The small molecule below binds the protein below.
Small molecule (SMILES): CC(=O)N[C@H]1[C@H](O[C@H]2[C@H](O)[C@@H](NC(C)=O)CO[C@@H]2CO)O[C@H](CO)[C@@H](O[C@H]2O[C@H](CO)[C@@H](O)[C@H](O)[C@@H]2O)[C@@H]1O

Sequence of chain 1.A:
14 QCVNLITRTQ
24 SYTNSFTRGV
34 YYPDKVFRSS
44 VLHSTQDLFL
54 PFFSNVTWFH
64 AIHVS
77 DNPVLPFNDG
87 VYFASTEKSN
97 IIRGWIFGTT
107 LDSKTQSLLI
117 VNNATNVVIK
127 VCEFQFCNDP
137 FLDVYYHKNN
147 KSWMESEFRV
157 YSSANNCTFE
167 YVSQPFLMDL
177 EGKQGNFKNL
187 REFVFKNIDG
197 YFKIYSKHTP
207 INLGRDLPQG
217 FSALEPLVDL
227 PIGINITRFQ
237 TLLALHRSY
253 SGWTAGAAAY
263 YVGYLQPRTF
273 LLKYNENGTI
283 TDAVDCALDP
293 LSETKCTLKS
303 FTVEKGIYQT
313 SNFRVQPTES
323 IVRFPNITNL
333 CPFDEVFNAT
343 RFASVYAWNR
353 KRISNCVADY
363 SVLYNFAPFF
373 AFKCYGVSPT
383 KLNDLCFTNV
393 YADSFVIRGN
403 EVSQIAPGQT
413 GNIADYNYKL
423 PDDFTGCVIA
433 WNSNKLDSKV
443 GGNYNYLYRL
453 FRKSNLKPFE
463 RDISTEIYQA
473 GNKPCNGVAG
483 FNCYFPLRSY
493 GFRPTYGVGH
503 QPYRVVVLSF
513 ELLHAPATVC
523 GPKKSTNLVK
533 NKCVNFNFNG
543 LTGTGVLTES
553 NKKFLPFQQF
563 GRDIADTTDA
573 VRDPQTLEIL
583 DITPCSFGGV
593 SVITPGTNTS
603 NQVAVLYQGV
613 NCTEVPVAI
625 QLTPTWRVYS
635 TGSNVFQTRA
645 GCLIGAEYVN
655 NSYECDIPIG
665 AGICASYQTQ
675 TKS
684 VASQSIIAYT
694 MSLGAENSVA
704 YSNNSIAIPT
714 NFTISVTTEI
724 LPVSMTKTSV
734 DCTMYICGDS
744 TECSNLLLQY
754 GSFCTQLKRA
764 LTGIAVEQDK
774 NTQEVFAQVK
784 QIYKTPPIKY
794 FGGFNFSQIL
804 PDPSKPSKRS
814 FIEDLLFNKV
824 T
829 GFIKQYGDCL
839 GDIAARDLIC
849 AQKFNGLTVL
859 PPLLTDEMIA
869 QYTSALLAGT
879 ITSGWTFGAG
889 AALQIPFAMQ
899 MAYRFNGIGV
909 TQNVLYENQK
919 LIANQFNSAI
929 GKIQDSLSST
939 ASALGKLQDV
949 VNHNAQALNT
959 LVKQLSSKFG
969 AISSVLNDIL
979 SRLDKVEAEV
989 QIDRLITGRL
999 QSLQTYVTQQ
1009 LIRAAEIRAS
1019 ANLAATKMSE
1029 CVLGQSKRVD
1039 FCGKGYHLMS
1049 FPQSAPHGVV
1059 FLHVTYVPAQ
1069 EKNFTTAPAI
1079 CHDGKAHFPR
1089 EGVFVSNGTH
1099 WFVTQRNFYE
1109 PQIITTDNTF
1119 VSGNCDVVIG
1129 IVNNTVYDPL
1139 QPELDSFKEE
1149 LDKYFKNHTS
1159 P

Binding-site contacts:
Ligand atom C6 contacts residue SER800 of chain 1.A at 4.5 Å.
Ligand atom C8 contacts residue GLN801 of chain 1.A at 3.8 Å.
Ligand atom C7 contacts residue ASN798 of chain 1.A at 3.7 Å.
Ligand atom C5 contacts residue ASN798 of chain 1.A at 3.6 Å.
Ligand atom C3 contacts residue ASN798 of chain 1.A at 3.8 Å.
Ligand atom C5 contacts residue SER800 of chain 1.A at 3.6 Å.
Ligand atom O5 contacts residue SER800 of chain 1.A at 3.6 Å (h-bond).
Ligand atom C5 contacts residue GLN801 of chain 1.A at 4.1 Å.
Ligand atom C6 contacts residue GLN801 of chain 1.A at 3.8 Å.
Ligand atom C4 contacts residue ASN798 of chain 1.A at 4.2 Å.
Ligand atom O5 contacts residue ASN798 of chain 1.A at 2.3 Å (h-bond).
Ligand atom O7 contacts residue ASN798 of chain 1.A at 4.1 Å.
Ligand atom C1 contacts residue SER800 of chain 1.A at 3.4 Å.
Ligand atom C2 contacts residue ASN798 of chain 1.A at 2.5 Å.
Ligand atom C2 contacts residue SER800 of chain 1.A at 4.5 Å.
Ligand atom C1 contacts residue ASN798 of chain 1.A at 1.4 Å.
Ligand atom N2 contacts residue ASN798 of chain 1.A at 2.9 Å (h-bond).